Sequence of chain 1.A:
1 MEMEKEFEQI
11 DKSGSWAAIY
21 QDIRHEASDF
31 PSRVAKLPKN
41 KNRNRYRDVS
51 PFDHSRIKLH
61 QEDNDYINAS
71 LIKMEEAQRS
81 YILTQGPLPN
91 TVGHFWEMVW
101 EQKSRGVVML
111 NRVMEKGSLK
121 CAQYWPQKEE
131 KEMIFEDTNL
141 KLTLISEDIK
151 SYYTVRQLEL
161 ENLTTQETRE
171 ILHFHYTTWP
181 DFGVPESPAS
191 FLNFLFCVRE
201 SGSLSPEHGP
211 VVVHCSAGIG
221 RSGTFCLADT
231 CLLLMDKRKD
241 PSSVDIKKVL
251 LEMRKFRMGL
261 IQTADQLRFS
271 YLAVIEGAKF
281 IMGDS

A small-molecule ligand and the protein it binds are described below.
Small molecule (SMILES): O=C(CS)Nc1cc(-c2ccc(F)cc2F)ccc1O

Binding-site contacts:
Ligand atom F11 contacts residue ARG105 of chain 1.A at 3.2 Å.
Ligand atom C18 contacts residue SER201 of chain 1.A at 4.3 Å.
Ligand atom S19 contacts residue LYS150 of chain 1.A at 3.8 Å.
Ligand atom N16 contacts residue VAL155 of chain 1.A at 4.4 Å.
Ligand atom C10 contacts residue ARG105 of chain 1.A at 3.3 Å.
Ligand atom C06 contacts residue GLN157 of chain 1.A at 4.1 Å.
Ligand atom O01 contacts residue ASP148 of chain 1.A at 3.2 Å (salt-bridge).
Ligand atom F08 contacts residue LEU172 of chain 1.A at 4.4 Å.
Ligand atom C17 contacts residue SER201 of chain 1.A at 4.3 Å.
Ligand atom C02 contacts residue VAL155 of chain 1.A at 3.6 Å (hydrophobic).
Ligand atom S19 contacts residue CYS197 of chain 1.A at 2.2 Å (h-bond).
Ligand atom F11 contacts residue GLU170 of chain 1.A at 3.0 Å.
Ligand atom O01 contacts residue VAL155 of chain 1.A at 3.5 Å.
Ligand atom C09 contacts residue ARG105 of chain 1.A at 3.4 Å.
Ligand atom C12 contacts residue GLN157 of chain 1.A at 3.8 Å.
Ligand atom C13 contacts residue GLU170 of chain 1.A at 3.8 Å.
Ligand atom C05 contacts residue GLN157 of chain 1.A at 4.1 Å.
Ligand atom C13 contacts residue LEU172 of chain 1.A at 3.9 Å (hydrophobic).
Ligand atom O20 contacts residue SER201 of chain 1.A at 3.4 Å.
Ligand atom N16 contacts residue CYS197 of chain 1.A at 3.9 Å.
Ligand atom C12 contacts residue GLU170 of chain 1.A at 2.8 Å.
Ligand atom C17 contacts residue CYS197 of chain 1.A at 3.8 Å (hydrophobic).
Ligand atom C18 contacts residue GLU200 of chain 1.A at 3.9 Å.
Ligand atom C05 contacts residue LEU172 of chain 1.A at 4.4 Å (hydrophobic).
Ligand atom F08 contacts residue SER201 of chain 1.A at 4.1 Å.
Ligand atom C07 contacts residue ARG105 of chain 1.A at 4.2 Å.
Ligand atom C18 contacts residue CYS197 of chain 1.A at 3.2 Å (hydrophobic).
Ligand atom C04 contacts residue GLN157 of chain 1.A at 3.3 Å.
Ligand atom C12 contacts residue ARG105 of chain 1.A at 4.0 Å.
Ligand atom C12 contacts residue LEU172 of chain 1.A at 4.3 Å (hydrophobic).
Ligand atom C03 contacts residue VAL155 of chain 1.A at 4.0 Å (hydrophobic).
Ligand atom C09 contacts residue GLU170 of chain 1.A at 4.3 Å.
Ligand atom C10 contacts residue GLU170 of chain 1.A at 3.2 Å.
Ligand atom C13 contacts residue GLN157 of chain 1.A at 3.1 Å.
Ligand atom C07 contacts residue LEU172 of chain 1.A at 4.2 Å (hydrophobic).
Ligand atom C15 contacts residue VAL155 of chain 1.A at 4.0 Å (hydrophobic).
Ligand atom C03 contacts residue GLN157 of chain 1.A at 4.2 Å.
Ligand atom C06 contacts residue LEU172 of chain 1.A at 4.1 Å (hydrophobic).
Ligand atom O20 contacts residue GLU200 of chain 1.A at 4.3 Å.
Ligand atom O20 contacts residue CYS197 of chain 1.A at 4.1 Å.